Sequence of chain 1.D:
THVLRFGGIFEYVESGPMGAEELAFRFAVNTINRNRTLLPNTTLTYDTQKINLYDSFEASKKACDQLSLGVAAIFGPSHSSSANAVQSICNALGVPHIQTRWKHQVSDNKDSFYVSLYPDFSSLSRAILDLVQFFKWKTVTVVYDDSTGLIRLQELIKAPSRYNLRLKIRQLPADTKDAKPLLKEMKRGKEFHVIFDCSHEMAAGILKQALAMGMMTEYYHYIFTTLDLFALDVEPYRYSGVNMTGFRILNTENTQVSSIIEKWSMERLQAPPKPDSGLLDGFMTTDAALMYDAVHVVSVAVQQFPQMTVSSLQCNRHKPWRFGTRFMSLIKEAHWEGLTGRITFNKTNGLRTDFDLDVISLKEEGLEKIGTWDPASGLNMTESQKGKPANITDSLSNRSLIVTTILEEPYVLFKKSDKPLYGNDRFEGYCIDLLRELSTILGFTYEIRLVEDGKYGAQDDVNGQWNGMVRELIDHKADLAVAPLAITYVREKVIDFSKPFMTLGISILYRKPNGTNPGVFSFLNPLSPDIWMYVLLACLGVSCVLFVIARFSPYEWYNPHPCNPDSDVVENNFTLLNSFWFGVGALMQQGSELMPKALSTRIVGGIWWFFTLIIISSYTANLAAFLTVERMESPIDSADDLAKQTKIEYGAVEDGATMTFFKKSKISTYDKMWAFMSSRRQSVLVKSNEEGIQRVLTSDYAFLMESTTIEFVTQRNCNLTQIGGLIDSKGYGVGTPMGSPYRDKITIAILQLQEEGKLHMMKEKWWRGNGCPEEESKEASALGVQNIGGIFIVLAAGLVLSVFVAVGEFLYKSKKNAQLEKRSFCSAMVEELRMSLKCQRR

The small molecule below binds the protein below.
Small molecule (SMILES): CC(=O)N[C@@H]1[C@@H](O)[C@H](O)[C@@H](CO)O[C@H]1O

Binding-site contacts:
Ligand atom C1 contacts residue ASN73 of chain 1.D at 1.4 Å.
Ligand atom C8 contacts residue ASN73 of chain 1.D at 4.3 Å.
Ligand atom C7 contacts residue ASN73 of chain 1.D at 3.7 Å.
Ligand atom C6 contacts residue ASN73 of chain 1.D at 4.5 Å.
Ligand atom O5 contacts residue ASN73 of chain 1.D at 2.5 Å (h-bond).
Ligand atom C4 contacts residue ASN73 of chain 1.D at 4.3 Å.
Ligand atom O6 contacts residue ASN73 of chain 1.D at 3.8 Å.
Ligand atom C2 contacts residue ASN73 of chain 1.D at 2.5 Å.
Ligand atom C3 contacts residue ASN73 of chain 1.D at 3.8 Å.
Ligand atom C5 contacts residue ASN73 of chain 1.D at 3.7 Å.
Ligand atom N2 contacts residue ASN73 of chain 1.D at 2.9 Å (h-bond).